The protein below binds the small molecule below.
Small molecule (SMILES): CCOc1noc2cc(OCCC3CCN(c4ccc(C)nn4)CC3)ccc12

Binding-site contacts:
Ligand atom C01 contacts residue TYR192 of chain 28.A at 2.9 Å (hydrophobic).
Ligand atom C28 contacts residue MET144 of chain 28.A at 3.8 Å (hydrophobic).
Ligand atom C18 contacts residue LEU182 of chain 28.A at 3.2 Å (hydrophobic).
Ligand atom C14 contacts residue HIS237 of chain 28.A at 3.5 Å.
Ligand atom C21 contacts residue ILE123 of chain 28.A at 3.8 Å (hydrophobic).
Ligand atom C01 contacts residue THR207 of chain 28.A at 2.9 Å.
Ligand atom N07 contacts residue LEU101 of chain 28.A at 3.7 Å.
Ligand atom N24 contacts residue LEU216 of chain 28.A at 3.5 Å.
Ligand atom C28 contacts residue TYR145 of chain 28.A at 3.3 Å (hydrophobic).
Ligand atom O16 contacts residue ILE99 of chain 28.A at 3.6 Å.
Ligand atom C15 contacts residue ILE123 of chain 28.A at 3.6 Å (hydrophobic).
Ligand atom C09 contacts residue LEU101 of chain 28.A at 3.8 Å (hydrophobic).
Ligand atom O26 contacts residue TYR145 of chain 28.A at 3.2 Å.
Ligand atom C28 contacts residue ALA167 of chain 28.A at 3.1 Å (hydrophobic).
Ligand atom C12 contacts residue ILE99 of chain 28.A at 3.7 Å (hydrophobic).
Ligand atom C17 contacts residue ILE99 of chain 28.A at 3.8 Å (hydrophobic).
Ligand atom C04 contacts residue MET213 of chain 28.A at 3.9 Å (hydrophobic).
Ligand atom C05 contacts residue LEU101 of chain 28.A at 3.9 Å (hydrophobic).
Ligand atom C17 contacts residue LEU182 of chain 28.A at 3.7 Å (hydrophobic).
Ligand atom C18 contacts residue ILE99 of chain 28.A at 3.8 Å (hydrophobic).
Ligand atom C19 contacts residue LEU182 of chain 28.A at 3.6 Å (hydrophobic).
Ligand atom C10 contacts residue TYR191 of chain 28.A at 3.7 Å (hydrophobic).
Ligand atom C03 contacts residue ASN211 of chain 28.A at 3.1 Å.
Ligand atom C28 contacts residue TYR143 of chain 28.A at 3.4 Å (hydrophobic).
Ligand atom C22 contacts residue ILE99 of chain 28.A at 3.9 Å (hydrophobic).
Ligand atom C25 contacts residue PHE180 of chain 28.A at 3.5 Å (hydrophobic).
Ligand atom N24 contacts residue PHE180 of chain 28.A at 3.6 Å.
Ligand atom C14 contacts residue SER121 of chain 28.A at 3.5 Å.
Ligand atom C13 contacts residue MET213 of chain 28.A at 3.4 Å (hydrophobic).
Ligand atom C19 contacts residue TYR145 of chain 28.A at 3.2 Å (hydrophobic).
Ligand atom C18 contacts residue TYR145 of chain 28.A at 3.8 Å (hydrophobic).
Ligand atom O23 contacts residue LEU216 of chain 28.A at 3.7 Å.
Ligand atom O26 contacts residue PHE180 of chain 28.A at 3.7 Å.
Ligand atom C04 contacts residue ASN211 of chain 28.A at 3.4 Å.
Ligand atom C09 contacts residue TYR191 of chain 28.A at 3.6 Å (hydrophobic).
Ligand atom N06 contacts residue LEU101 of chain 28.A at 3.2 Å.
Ligand atom C22 contacts residue ILE123 of chain 28.A at 3.6 Å (hydrophobic).
Ligand atom C27 contacts residue PHE180 of chain 28.A at 3.2 Å (hydrophobic).
Ligand atom C15 contacts residue LEU182 of chain 28.A at 3.7 Å (hydrophobic).
Ligand atom N08 contacts residue LEU101 of chain 28.A at 3.8 Å.

Sequence of chain 28.A:
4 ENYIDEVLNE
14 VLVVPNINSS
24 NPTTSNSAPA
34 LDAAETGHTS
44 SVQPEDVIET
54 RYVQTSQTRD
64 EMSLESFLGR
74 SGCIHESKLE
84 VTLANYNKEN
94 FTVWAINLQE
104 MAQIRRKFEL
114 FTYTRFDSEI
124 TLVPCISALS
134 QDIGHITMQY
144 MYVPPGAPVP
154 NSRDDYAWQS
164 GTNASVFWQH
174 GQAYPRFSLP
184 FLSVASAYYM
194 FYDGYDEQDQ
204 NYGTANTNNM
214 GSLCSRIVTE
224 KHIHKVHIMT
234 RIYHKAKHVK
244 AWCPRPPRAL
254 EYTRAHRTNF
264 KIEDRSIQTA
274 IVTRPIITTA